The small molecule below binds the protein below.
Small molecule (SMILES): CC(=O)N[C@@H]1[C@@H](O)[C@H](O)[C@@H](CO)O[C@H]1O

Sequence of chain 1.B:
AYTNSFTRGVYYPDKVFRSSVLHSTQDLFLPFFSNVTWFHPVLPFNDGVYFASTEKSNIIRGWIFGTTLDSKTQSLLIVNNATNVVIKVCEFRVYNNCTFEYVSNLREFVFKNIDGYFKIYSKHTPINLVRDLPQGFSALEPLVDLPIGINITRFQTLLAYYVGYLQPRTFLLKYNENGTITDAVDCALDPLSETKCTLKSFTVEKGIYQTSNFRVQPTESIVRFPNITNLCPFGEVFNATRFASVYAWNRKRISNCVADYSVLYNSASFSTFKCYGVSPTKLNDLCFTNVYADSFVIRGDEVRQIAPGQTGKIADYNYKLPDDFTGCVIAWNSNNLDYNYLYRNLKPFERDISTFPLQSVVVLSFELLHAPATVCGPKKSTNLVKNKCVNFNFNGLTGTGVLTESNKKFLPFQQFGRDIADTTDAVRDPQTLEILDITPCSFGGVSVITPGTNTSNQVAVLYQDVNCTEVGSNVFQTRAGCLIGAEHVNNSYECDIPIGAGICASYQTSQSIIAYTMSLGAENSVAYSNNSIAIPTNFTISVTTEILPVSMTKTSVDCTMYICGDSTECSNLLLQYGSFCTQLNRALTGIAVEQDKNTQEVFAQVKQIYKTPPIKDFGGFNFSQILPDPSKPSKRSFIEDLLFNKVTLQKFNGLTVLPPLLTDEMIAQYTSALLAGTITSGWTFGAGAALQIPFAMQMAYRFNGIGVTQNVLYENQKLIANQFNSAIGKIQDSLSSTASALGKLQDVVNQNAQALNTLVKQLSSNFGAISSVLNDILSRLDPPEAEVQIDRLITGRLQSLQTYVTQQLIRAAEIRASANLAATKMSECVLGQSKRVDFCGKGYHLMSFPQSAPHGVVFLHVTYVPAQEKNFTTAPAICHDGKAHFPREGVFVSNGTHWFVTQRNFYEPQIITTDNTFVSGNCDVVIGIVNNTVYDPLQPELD

Binding-site contacts:
Ligand atom C2 contacts residue ASN122 of chain 1.B at 2.4 Å.
Ligand atom O7 contacts residue ASN122 of chain 1.B at 3.9 Å.
Ligand atom C2 contacts residue ASN125 of chain 1.B at 4.2 Å.
Ligand atom C7 contacts residue VAL127 of chain 1.B at 4.4 Å (hydrophobic).
Ligand atom O5 contacts residue THR124 of chain 1.B at 3.7 Å.
Ligand atom C7 contacts residue ASN122 of chain 1.B at 3.6 Å.
Ligand atom C1 contacts residue THR124 of chain 1.B at 4.4 Å.
Ligand atom C1 contacts residue ASN125 of chain 1.B at 4.1 Å.
Ligand atom C3 contacts residue ASN122 of chain 1.B at 3.8 Å.
Ligand atom C4 contacts residue ASN122 of chain 1.B at 4.2 Å.
Ligand atom C8 contacts residue VAL127 of chain 1.B at 3.8 Å (hydrophobic).
Ligand atom C1 contacts residue ASN122 of chain 1.B at 1.4 Å.
Ligand atom C8 contacts residue PHE157 of chain 1.B at 4.4 Å (hydrophobic).
Ligand atom N2 contacts residue ASN122 of chain 1.B at 2.9 Å (h-bond).
Ligand atom N2 contacts residue VAL127 of chain 1.B at 3.9 Å.
Ligand atom N2 contacts residue ASN125 of chain 1.B at 4.4 Å.
Ligand atom O5 contacts residue ASN122 of chain 1.B at 2.4 Å (h-bond).
Ligand atom C5 contacts residue ASN122 of chain 1.B at 3.7 Å.